Binding-site contacts:
Ligand atom O3 contacts residue GLU59 of chain 1.P at 3.9 Å.
Ligand atom C2 contacts residue SER63 of chain 1.P at 2.4 Å.
Ligand atom C1 contacts residue GLU59 of chain 1.P at 4.2 Å.
Ligand atom C1 contacts residue TYR50 of chain 1.P at 4.3 Å (hydrophobic).
Ligand atom N2 contacts residue SER63 of chain 1.P at 2.8 Å (h-bond).
Ligand atom O5 contacts residue PRO58 of chain 1.P at 4.2 Å.
Ligand atom C8 contacts residue ASN60 of chain 1.P at 4.5 Å.
Ligand atom C5 contacts residue GLU59 of chain 1.P at 4.2 Å.
Ligand atom C4 contacts residue GLU59 of chain 1.P at 4.0 Å.
Ligand atom C7 contacts residue SER63 of chain 1.P at 3.5 Å.
Ligand atom C6 contacts residue GLU59 of chain 1.P at 3.9 Å.
Ligand atom O6 contacts residue TYR50 of chain 1.P at 3.6 Å.
Ligand atom C3 contacts residue GLU59 of chain 1.P at 4.1 Å.
Ligand atom C5 contacts residue TYR50 of chain 1.P at 3.3 Å (hydrophobic).
Ligand atom O5 contacts residue TYR50 of chain 1.P at 3.8 Å.
Ligand atom C2 contacts residue GLU59 of chain 1.P at 3.8 Å.
Ligand atom C6 contacts residue TYR50 of chain 1.P at 3.5 Å (hydrophobic).
Ligand atom C5 contacts residue SER63 of chain 1.P at 3.6 Å.
Ligand atom C1 contacts residue SER63 of chain 1.P at 1.4 Å.
Ligand atom C7 contacts residue ASN60 of chain 1.P at 3.6 Å.
Ligand atom N2 contacts residue ASN60 of chain 1.P at 4.3 Å.
Ligand atom C3 contacts residue SER63 of chain 1.P at 3.7 Å.
Ligand atom O7 contacts residue SER63 of chain 1.P at 3.9 Å.
Ligand atom C2 contacts residue ASN60 of chain 1.P at 4.4 Å.
Ligand atom C7 contacts residue GLU59 of chain 1.P at 4.5 Å.
Ligand atom O7 contacts residue GLU59 of chain 1.P at 3.5 Å (salt-bridge).
Ligand atom O6 contacts residue LYS56 of chain 1.P at 4.3 Å.
Ligand atom C4 contacts residue SER63 of chain 1.P at 4.2 Å.
Ligand atom C8 contacts residue THR62 of chain 1.P at 4.1 Å.
Ligand atom O5 contacts residue SER63 of chain 1.P at 2.3 Å (h-bond).
Ligand atom O8 contacts residue GLU59 of chain 1.P at 4.3 Å.
Ligand atom C6 contacts residue TRP57 of chain 1.P at 3.8 Å (hydrophobic).
Ligand atom O5 contacts residue GLU59 of chain 1.P at 3.2 Å (salt-bridge).
Ligand atom O7 contacts residue ASN60 of chain 1.P at 2.9 Å (h-bond).

Sequence of chain 1.P:
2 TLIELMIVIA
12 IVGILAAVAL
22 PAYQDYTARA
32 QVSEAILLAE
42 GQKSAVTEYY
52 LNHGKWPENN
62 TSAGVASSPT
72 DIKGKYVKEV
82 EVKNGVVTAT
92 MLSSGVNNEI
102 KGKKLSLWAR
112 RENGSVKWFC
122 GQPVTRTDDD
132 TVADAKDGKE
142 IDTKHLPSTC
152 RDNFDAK

The protein below binds the small molecule below.
Small molecule (SMILES): CC(=O)N[C@H]1[C@H](O[C@H]2O[C@H](CO)[C@H](O)[C@H](O)[C@H]2O)[C@@H](NC(C)=O)CO[C@@H]1CO